Binding-site contacts:
Ligand atom C7 contacts residue ASN118 of chain 1.C at 3.5 Å.
Ligand atom C2 contacts residue SER66 of chain 1.C at 4.5 Å.
Ligand atom O5 contacts residue THR120 of chain 1.C at 3.2 Å (h-bond).
Ligand atom C4 contacts residue ASN118 of chain 1.C at 4.2 Å.
Ligand atom C5 contacts residue THR89 of chain 1.C at 4.4 Å.
Ligand atom C8 contacts residue ASN118 of chain 1.C at 4.2 Å.
Ligand atom C1 contacts residue THR89 of chain 1.C at 4.1 Å.
Ligand atom N2 contacts residue TYR90 of chain 1.C at 4.3 Å.
Ligand atom N2 contacts residue ASN118 of chain 1.C at 2.9 Å (h-bond).
Ligand atom C1 contacts residue THR120 of chain 1.C at 4.3 Å.
Ligand atom C7 contacts residue SER66 of chain 1.C at 3.5 Å.
Ligand atom C4 contacts residue THR120 of chain 1.C at 4.4 Å.
Ligand atom O5 contacts residue ASN118 of chain 1.C at 2.4 Å (h-bond).
Ligand atom C8 contacts residue TYR90 of chain 1.C at 3.5 Å (hydrophobic).
Ligand atom N2 contacts residue SER66 of chain 1.C at 4.3 Å.
Ligand atom C8 contacts residue SER66 of chain 1.C at 4.0 Å.
Ligand atom C7 contacts residue TYR90 of chain 1.C at 4.5 Å (hydrophobic).
Ligand atom C1 contacts residue ASN118 of chain 1.C at 1.5 Å.
Ligand atom O7 contacts residue SER66 of chain 1.C at 3.0 Å (h-bond).
Ligand atom O5 contacts residue THR89 of chain 1.C at 4.2 Å.
Ligand atom O6 contacts residue THR89 of chain 1.C at 4.0 Å.
Ligand atom C3 contacts residue ASN118 of chain 1.C at 3.8 Å.
Ligand atom C6 contacts residue THR120 of chain 1.C at 3.4 Å.
Ligand atom C8 contacts residue ASP67 of chain 1.C at 3.9 Å.
Ligand atom C2 contacts residue ASN118 of chain 1.C at 2.5 Å.
Ligand atom C5 contacts residue ASN118 of chain 1.C at 3.7 Å.
Ligand atom O7 contacts residue ASN118 of chain 1.C at 4.0 Å.
Ligand atom C6 contacts residue THR89 of chain 1.C at 4.4 Å.
Ligand atom C5 contacts residue THR120 of chain 1.C at 3.8 Å.

A protein and the small-molecule ligand that binds it are described below.
Small molecule (SMILES): CC(=O)N[C@@H]1[C@@H](O)[C@H](O)[C@@H](CO)O[C@H]1O

Sequence of chain 1.C:
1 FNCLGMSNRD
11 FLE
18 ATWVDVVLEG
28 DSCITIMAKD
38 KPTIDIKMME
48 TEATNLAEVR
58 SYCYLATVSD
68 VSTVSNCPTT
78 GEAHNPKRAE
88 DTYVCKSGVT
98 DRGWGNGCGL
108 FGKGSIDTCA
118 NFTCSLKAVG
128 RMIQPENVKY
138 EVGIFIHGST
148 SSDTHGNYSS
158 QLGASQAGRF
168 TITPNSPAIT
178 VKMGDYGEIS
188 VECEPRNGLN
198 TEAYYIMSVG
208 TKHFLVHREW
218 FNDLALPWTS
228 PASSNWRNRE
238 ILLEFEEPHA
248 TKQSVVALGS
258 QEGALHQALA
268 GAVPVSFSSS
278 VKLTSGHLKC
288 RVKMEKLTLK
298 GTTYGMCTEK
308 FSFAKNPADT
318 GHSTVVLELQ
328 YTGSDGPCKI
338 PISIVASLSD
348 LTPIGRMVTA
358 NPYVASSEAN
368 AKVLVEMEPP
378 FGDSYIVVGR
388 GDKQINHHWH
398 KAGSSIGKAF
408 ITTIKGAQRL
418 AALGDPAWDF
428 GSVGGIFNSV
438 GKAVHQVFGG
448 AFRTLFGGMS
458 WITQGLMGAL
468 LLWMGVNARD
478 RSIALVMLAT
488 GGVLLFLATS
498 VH